The small molecule below binds the protein below.
Small molecule (SMILES): CC(=O)N[C@@H]1[C@@H](O)[C@H](O)[C@@H](CO)O[C@H]1O

Sequence of chain 1.G:
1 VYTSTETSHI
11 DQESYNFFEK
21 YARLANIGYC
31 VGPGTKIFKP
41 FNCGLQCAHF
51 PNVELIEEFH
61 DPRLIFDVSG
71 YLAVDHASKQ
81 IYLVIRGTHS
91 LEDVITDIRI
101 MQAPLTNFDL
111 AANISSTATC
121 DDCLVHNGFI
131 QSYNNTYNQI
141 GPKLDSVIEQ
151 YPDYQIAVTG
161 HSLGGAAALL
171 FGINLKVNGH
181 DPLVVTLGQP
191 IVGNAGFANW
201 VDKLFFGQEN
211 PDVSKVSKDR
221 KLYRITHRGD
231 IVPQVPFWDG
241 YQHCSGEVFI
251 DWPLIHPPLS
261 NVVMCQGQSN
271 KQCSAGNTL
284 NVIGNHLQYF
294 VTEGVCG

Binding-site contacts:
Ligand atom C8 contacts residue TYR137 of chain 1.G at 3.4 Å (hydrophobic).
Ligand atom C4 contacts residue ASN113 of chain 1.G at 4.3 Å.
Ligand atom O5 contacts residue ASN113 of chain 1.G at 2.4 Å (h-bond).
Ligand atom C2 contacts residue ASN113 of chain 1.G at 2.5 Å.
Ligand atom N2 contacts residue ASN113 of chain 1.G at 3.0 Å (h-bond).
Ligand atom C7 contacts residue TYR137 of chain 1.G at 3.5 Å (hydrophobic).
Ligand atom C3 contacts residue HIS180 of chain 1.G at 3.8 Å.
Ligand atom C6 contacts residue ASN178 of chain 1.G at 4.0 Å.
Ligand atom O6 contacts residue ASN178 of chain 1.G at 3.3 Å (h-bond).
Ligand atom C2 contacts residue ASP145 of chain 1.G at 3.5 Å.
Ligand atom C8 contacts residue LEU144 of chain 1.G at 3.8 Å (hydrophobic).
Ligand atom C5 contacts residue ASN178 of chain 1.G at 4.3 Å.
Ligand atom C7 contacts residue ASN113 of chain 1.G at 3.6 Å.
Ligand atom O7 contacts residue ASN174 of chain 1.G at 3.0 Å (h-bond).
Ligand atom O3 contacts residue HIS180 of chain 1.G at 2.6 Å (h-bond).
Ligand atom N2 contacts residue TYR137 of chain 1.G at 3.7 Å.
Ligand atom C7 contacts residue ASP145 of chain 1.G at 3.4 Å.
Ligand atom N2 contacts residue ASP145 of chain 1.G at 2.7 Å (salt-bridge).
Ligand atom O7 contacts residue LEU175 of chain 1.G at 3.3 Å.
Ligand atom O7 contacts residue PHE171 of chain 1.G at 4.1 Å.
Ligand atom O3 contacts residue ASP145 of chain 1.G at 2.7 Å (salt-bridge).
Ligand atom C8 contacts residue GLY141 of chain 1.G at 3.5 Å.
Ligand atom C7 contacts residue LEU175 of chain 1.G at 4.3 Å (hydrophobic).
Ligand atom O7 contacts residue TYR137 of chain 1.G at 4.0 Å.
Ligand atom C1 contacts residue ASN174 of chain 1.G at 4.3 Å.
Ligand atom C4 contacts residue HIS180 of chain 1.G at 4.2 Å.
Ligand atom O7 contacts residue ASN113 of chain 1.G at 3.8 Å.
Ligand atom C2 contacts residue TYR137 of chain 1.G at 4.3 Å (hydrophobic).
Ligand atom C8 contacts residue ASP145 of chain 1.G at 3.4 Å.
Ligand atom C1 contacts residue TYR137 of chain 1.G at 3.6 Å (hydrophobic).
Ligand atom C8 contacts residue PHE171 of chain 1.G at 4.0 Å (hydrophobic).
Ligand atom C1 contacts residue ASN113 of chain 1.G at 1.4 Å.
Ligand atom C2 contacts residue ASN174 of chain 1.G at 4.4 Å.
Ligand atom C4 contacts residue ASN178 of chain 1.G at 4.2 Å.
Ligand atom O5 contacts residue ASN178 of chain 1.G at 3.6 Å.
Ligand atom C3 contacts residue ASP145 of chain 1.G at 3.1 Å.
Ligand atom C5 contacts residue ASN113 of chain 1.G at 3.7 Å.
Ligand atom C1 contacts residue ASN178 of chain 1.G at 4.2 Å.
Ligand atom C3 contacts residue ASN113 of chain 1.G at 3.8 Å.
Ligand atom C7 contacts residue ASN174 of chain 1.G at 4.0 Å.